Sequence of chain 1.D:
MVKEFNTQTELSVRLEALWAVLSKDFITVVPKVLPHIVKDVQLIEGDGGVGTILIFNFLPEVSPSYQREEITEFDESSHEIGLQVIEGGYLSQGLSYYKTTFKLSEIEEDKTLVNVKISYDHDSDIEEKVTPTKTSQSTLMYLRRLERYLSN

Binding-site contacts:
Ligand atom C14 contacts residue LEU22 of chain 1.D at 3.2 Å (hydrophobic).
Ligand atom N10 contacts residue GLU69 of chain 1.D at 2.8 Å (salt-bridge).
Ligand atom N1 contacts residue ZEA1 of chain 1.Q at 3.5 Å (h-bond).
Ligand atom C2 contacts residue PHE102 of chain 1.D at 3.9 Å (hydrophobic).
Ligand atom C13 contacts residue LEU83 of chain 1.D at 3.8 Å (hydrophobic).
Ligand atom C4 contacts residue THR139 of chain 1.D at 3.4 Å.
Ligand atom C11 contacts residue GLU69 of chain 1.D at 3.5 Å.
Ligand atom N1 contacts residue TYR142 of chain 1.D at 3.9 Å.
Ligand atom C8 contacts residue GLU69 of chain 1.D at 3.5 Å.
Ligand atom C12 contacts residue LEU83 of chain 1.D at 4.0 Å (hydrophobic).
Ligand atom C15 contacts residue PHE56 of chain 1.D at 4.0 Å (hydrophobic).
Ligand atom O16 contacts residue PHE26 of chain 1.D at 3.9 Å.
Ligand atom N3 contacts residue ZEA1 of chain 1.Q at 3.9 Å.
Ligand atom C5 contacts residue ZEA1 of chain 1.Q at 3.7 Å.
Ligand atom C6 contacts residue GLU69 of chain 1.D at 3.9 Å.
Ligand atom N7 contacts residue THR100 of chain 1.D at 3.8 Å.
Ligand atom C14 contacts residue TYR142 of chain 1.D at 3.9 Å (hydrophobic).
Ligand atom C11 contacts residue ZEA1 of chain 1.Q at 3.7 Å.
Ligand atom O16 contacts residue LEU22 of chain 1.D at 2.7 Å (h-bond).
Ligand atom C15 contacts residue PHE26 of chain 1.D at 3.8 Å (hydrophobic).
Ligand atom C15 contacts residue LEU83 of chain 1.D at 3.8 Å (hydrophobic).
Ligand atom C5 contacts residue GLU69 of chain 1.D at 3.6 Å.
Ligand atom C8 contacts residue TYR98 of chain 1.D at 3.7 Å (hydrophobic).
Ligand atom C8 contacts residue TYR90 of chain 1.D at 4.0 Å (hydrophobic).
Ligand atom N7 contacts residue THR139 of chain 1.D at 3.5 Å (h-bond).
Ligand atom N9 contacts residue GLN67 of chain 1.D at 3.6 Å.
Ligand atom N1 contacts residue PHE102 of chain 1.D at 4.0 Å.
Ligand atom C2 contacts residue THR139 of chain 1.D at 3.8 Å.
Ligand atom C2 contacts residue TYR142 of chain 1.D at 3.6 Å (hydrophobic).
Ligand atom C6 contacts residue ZEA1 of chain 1.Q at 3.3 Å.
Ligand atom N9 contacts residue GLU69 of chain 1.D at 2.6 Å (salt-bridge).
Ligand atom N10 contacts residue ZEA1 of chain 1.Q at 3.4 Å (h-bond).
Ligand atom N9 contacts residue ZEA1 of chain 1.Q at 4.0 Å.
Ligand atom C11 contacts residue PHE56 of chain 1.D at 3.6 Å (hydrophobic).
Ligand atom N7 contacts residue TYR90 of chain 1.D at 4.0 Å.
Ligand atom C8 contacts residue GLN67 of chain 1.D at 3.7 Å.
Ligand atom O16 contacts residue TYR142 of chain 1.D at 2.8 Å (h-bond).
Ligand atom C2 contacts residue ZEA1 of chain 1.Q at 3.6 Å.
Ligand atom C8 contacts residue THR100 of chain 1.D at 3.7 Å.
Ligand atom N3 contacts residue THR139 of chain 1.D at 2.8 Å (h-bond).

A small-molecule ligand and the protein it binds are described below.
Small molecule (SMILES): C/C(=C\CNc1ncnc2[nH]cnc12)CO